Sequence of chain 1.C:
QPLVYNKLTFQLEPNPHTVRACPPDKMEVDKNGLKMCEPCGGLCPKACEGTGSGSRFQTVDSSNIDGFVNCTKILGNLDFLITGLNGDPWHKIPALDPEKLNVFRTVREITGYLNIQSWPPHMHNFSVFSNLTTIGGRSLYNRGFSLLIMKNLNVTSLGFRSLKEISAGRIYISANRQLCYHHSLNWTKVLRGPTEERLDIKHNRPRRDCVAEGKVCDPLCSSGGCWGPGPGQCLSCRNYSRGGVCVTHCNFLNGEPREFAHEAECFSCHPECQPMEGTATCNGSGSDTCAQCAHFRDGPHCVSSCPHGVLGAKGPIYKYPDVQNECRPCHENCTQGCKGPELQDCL

Binding-site contacts:
Ligand atom C7 contacts residue ASN522 of chain 1.C at 3.0 Å.
Ligand atom N2 contacts residue ASN522 of chain 1.C at 3.4 Å (h-bond).
Ligand atom C8 contacts residue ASN522 of chain 1.C at 3.3 Å.
Ligand atom O7 contacts residue ARG521 of chain 1.C at 4.3 Å.
Ligand atom C1 contacts residue ASN522 of chain 1.C at 3.2 Å.
Ligand atom O5 contacts residue ASN522 of chain 1.C at 4.2 Å.
Ligand atom O7 contacts residue ASN522 of chain 1.C at 3.2 Å (h-bond).
Ligand atom C2 contacts residue ASN522 of chain 1.C at 4.1 Å.

A small-molecule ligand and the protein it binds are described below.
Small molecule (SMILES): CC(=O)N[C@@H]1[C@@H](O)[C@H](O)[C@@H](CO)O[C@H]1O